Binding-site contacts:
Ligand atom C12 contacts residue GLY228 of chain 1.B at 3.6 Å.
Ligand atom C4 contacts residue THR85 of chain 1.B at 3.7 Å.
Ligand atom C20 contacts residue SER230 of chain 1.B at 3.6 Å.
Ligand atom C26 contacts residue PRO118 of chain 1.B at 3.7 Å (hydrophobic).
Ligand atom C14 contacts residue THR85 of chain 1.B at 3.7 Å.
Ligand atom C3 contacts residue TYR83 of chain 1.B at 3.7 Å (hydrophobic).
Ligand atom C13 contacts residue ALA229 of chain 1.B at 3.7 Å (hydrophobic).
Ligand atom N7 contacts residue ASP38 of chain 1.B at 3.1 Å (salt-bridge).
Ligand atom C6 contacts residue ASP226 of chain 1.B at 3.8 Å.
Ligand atom C22 contacts residue SER230 of chain 1.B at 3.5 Å.
Ligand atom O8 contacts residue SER84 of chain 1.B at 3.6 Å.
Ligand atom C6 contacts residue ASP38 of chain 1.B at 3.6 Å.
Ligand atom C29 contacts residue GLN19 of chain 1.B at 3.9 Å.
Ligand atom C27 contacts residue PRO118 of chain 1.B at 3.6 Å (hydrophobic).
Ligand atom C14 contacts residue ALA229 of chain 1.B at 3.7 Å (hydrophobic).
Ligand atom C28 contacts residue PHE124 of chain 1.B at 3.9 Å (hydrophobic).
Ligand atom C21 contacts residue SER230 of chain 1.B at 3.1 Å.
Ligand atom C28 contacts residue ALA122 of chain 1.B at 3.8 Å (hydrophobic).
Ligand atom C23 contacts residue GLY228 of chain 1.B at 3.4 Å.
Ligand atom C17 contacts residue ALA229 of chain 1.B at 3.8 Å (hydrophobic).
Ligand atom N7 contacts residue GLY40 of chain 1.B at 3.8 Å.
Ligand atom C23 contacts residue SER230 of chain 1.B at 3.7 Å.
Ligand atom N19 contacts residue SER230 of chain 1.B at 3.7 Å.
Ligand atom O8 contacts residue THR85 of chain 1.B at 3.1 Å (h-bond).
Ligand atom C2 contacts residue ASP38 of chain 1.B at 3.6 Å.
Ligand atom N1 contacts residue ASP38 of chain 1.B at 2.8 Å (salt-bridge).
Ligand atom C18 contacts residue ALA229 of chain 1.B at 3.5 Å (hydrophobic).
Ligand atom C17 contacts residue MET303 of chain 1.B at 3.6 Å (hydrophobic).
Ligand atom O8 contacts residue TYR83 of chain 1.B at 3.9 Å.
Ligand atom C15 contacts residue ALA229 of chain 1.B at 3.9 Å (hydrophobic).
Ligand atom O30 contacts residue THR85 of chain 1.B at 3.8 Å.
Ligand atom C3 contacts residue THR85 of chain 1.B at 3.8 Å.
Ligand atom C14 contacts residue GLY228 of chain 1.B at 3.8 Å.
Ligand atom C16 contacts residue SER230 of chain 1.B at 3.9 Å.
Ligand atom C18 contacts residue MET303 of chain 1.B at 3.9 Å (hydrophobic).
Ligand atom C15 contacts residue THR85 of chain 1.B at 3.7 Å.
Ligand atom C11 contacts residue TYR83 of chain 1.B at 3.7 Å (hydrophobic).
Ligand atom C9 contacts residue ASP226 of chain 1.B at 3.5 Å.
Ligand atom N7 contacts residue ASP226 of chain 1.B at 2.8 Å (salt-bridge).
Ligand atom C11 contacts residue ASP38 of chain 1.B at 3.1 Å.

Sequence of chain 1.B:
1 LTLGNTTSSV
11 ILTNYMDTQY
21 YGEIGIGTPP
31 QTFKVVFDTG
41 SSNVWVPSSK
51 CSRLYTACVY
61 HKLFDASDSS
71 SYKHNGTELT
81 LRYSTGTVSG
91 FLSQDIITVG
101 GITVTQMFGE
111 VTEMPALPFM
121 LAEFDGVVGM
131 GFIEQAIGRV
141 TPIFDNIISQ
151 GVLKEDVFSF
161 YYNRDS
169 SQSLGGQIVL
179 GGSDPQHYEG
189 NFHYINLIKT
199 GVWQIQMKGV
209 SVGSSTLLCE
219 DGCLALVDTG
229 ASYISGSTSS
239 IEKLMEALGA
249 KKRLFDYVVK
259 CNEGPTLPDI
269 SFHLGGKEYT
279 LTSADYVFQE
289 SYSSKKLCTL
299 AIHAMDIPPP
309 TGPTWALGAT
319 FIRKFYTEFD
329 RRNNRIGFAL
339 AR

A small-molecule ligand and the protein it binds are described below.
Small molecule (SMILES): [H]/N=C1/N[C@](C)(C(C)C)CC(=O)N1Cc1cccc(N2C[C@@H](c3ccccc3)CC2=O)c1